Sequence of chain 1.A:
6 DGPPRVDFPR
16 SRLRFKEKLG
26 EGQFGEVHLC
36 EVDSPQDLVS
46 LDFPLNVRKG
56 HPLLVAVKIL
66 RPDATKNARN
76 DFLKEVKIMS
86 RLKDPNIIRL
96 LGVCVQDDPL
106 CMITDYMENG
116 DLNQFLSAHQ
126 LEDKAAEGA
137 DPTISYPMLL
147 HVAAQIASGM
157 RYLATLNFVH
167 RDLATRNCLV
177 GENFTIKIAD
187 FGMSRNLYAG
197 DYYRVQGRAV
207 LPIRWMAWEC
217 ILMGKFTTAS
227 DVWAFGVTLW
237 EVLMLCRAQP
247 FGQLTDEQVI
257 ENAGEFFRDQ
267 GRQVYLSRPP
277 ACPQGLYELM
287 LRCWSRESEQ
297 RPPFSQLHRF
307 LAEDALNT

Binding-site contacts:
Ligand atom C32 contacts residue MET84 of chain 1.A at 3.7 Å (hydrophobic).
Ligand atom N5 contacts residue MET112 of chain 1.A at 3.3 Å (h-bond).
Ligand atom C10 contacts residue PHE187 of chain 1.A at 3.2 Å (hydrophobic).
Ligand atom C23 contacts residue ASP186 of chain 1.A at 3.6 Å.
Ligand atom F30 contacts residue PHE164 of chain 1.A at 3.8 Å.
Ligand atom O25 contacts residue ASP186 of chain 1.A at 3.7 Å.
Ligand atom F29 contacts residue LEU87 of chain 1.A at 3.8 Å.
Ligand atom O22 contacts residue ALA185 of chain 1.A at 3.5 Å.
Ligand atom C13 contacts residue PHE187 of chain 1.A at 3.7 Å (hydrophobic).
Ligand atom C24 contacts residue ASP186 of chain 1.A at 3.7 Å.
Ligand atom C35 contacts residue LYS63 of chain 1.A at 3.7 Å.
Ligand atom F31 contacts residue ASP186 of chain 1.A at 3.6 Å.
Ligand atom F31 contacts residue HIS166 of chain 1.A at 3.5 Å.
Ligand atom O22 contacts residue ASP186 of chain 1.A at 2.9 Å (salt-bridge).
Ligand atom O22 contacts residue PHE187 of chain 1.A at 3.6 Å (h-bond).
Ligand atom C36 contacts residue THR109 of chain 1.A at 3.7 Å.
Ligand atom N12 contacts residue PHE187 of chain 1.A at 3.4 Å.
Ligand atom F29 contacts residue ILE92 of chain 1.A at 3.6 Å.
Ligand atom C1 contacts residue PHE187 of chain 1.A at 3.8 Å (hydrophobic).
Ligand atom C27 contacts residue MET84 of chain 1.A at 3.5 Å (hydrophobic).
Ligand atom C17 contacts residue PHE187 of chain 1.A at 3.7 Å (hydrophobic).
Ligand atom C21 contacts residue ASP186 of chain 1.A at 3.7 Å.
Ligand atom N6 contacts residue MET112 of chain 1.A at 2.9 Å (h-bond).
Ligand atom O25 contacts residue ALA185 of chain 1.A at 3.4 Å.
Ligand atom N6 contacts residue TYR111 of chain 1.A at 3.4 Å.
Ligand atom C7 contacts residue MET112 of chain 1.A at 3.7 Å (hydrophobic).
Ligand atom N26 contacts residue MET84 of chain 1.A at 3.3 Å (h-bond).
Ligand atom C8 contacts residue LEU175 of chain 1.A at 3.8 Å (hydrophobic).
Ligand atom C27 contacts residue LEU87 of chain 1.A at 3.8 Å (hydrophobic).
Ligand atom C7 contacts residue ASP110 of chain 1.A at 3.6 Å.
Ligand atom F31 contacts residue ALA185 of chain 1.A at 3.0 Å.
Ligand atom C24 contacts residue MET84 of chain 1.A at 3.8 Å (hydrophobic).
Ligand atom C2 contacts residue PHE187 of chain 1.A at 3.6 Å (hydrophobic).
Ligand atom F31 contacts residue ILE184 of chain 1.A at 3.6 Å.
Ligand atom C34 contacts residue LYS63 of chain 1.A at 3.8 Å.
Ligand atom O11 contacts residue PHE187 of chain 1.A at 3.3 Å.
Ligand atom O11 contacts residue VAL32 of chain 1.A at 3.7 Å.
Ligand atom C7 contacts residue ALA61 of chain 1.A at 3.7 Å (hydrophobic).
Ligand atom C36 contacts residue LYS63 of chain 1.A at 3.6 Å.
Ligand atom O25 contacts residue ILE93 of chain 1.A at 3.6 Å.

This protein binds this small molecule.
Small molecule (SMILES): Cc1cccc2c1C1(CCN(C(=O)c3ccc4[nH]ncc4c3)CC1)C(=O)N2CC(=O)NCC(F)(F)F